This small molecule binds to this protein.
Small molecule (SMILES): Nc1nc2c(ncn2[C@H]2C[C@H](O)[C@@H](CO[P](=O)(O)N[P](=O)(O)OP(=O)(O)O)O2)c(=O)[nH]1

Binding-site contacts:
Ligand atom O1A contacts residue ASP101 of chain 1.K at 2.8 Å (salt-bridge).
Ligand atom O2A contacts residue FE1 of chain 1.UC at 1.9 Å.
Ligand atom N7 contacts residue HIS264 of chain 1.K at 3.5 Å.
Ligand atom O1G contacts residue LYS206 of chain 1.K at 2.8 Å (salt-bridge).
Ligand atom O1G contacts residue MG1 of chain 1.WC at 2.4 Å.
Ligand atom C6 contacts residue GLN269 of chain 1.K at 3.3 Å.
Ligand atom PB contacts residue ASP205 of chain 1.K at 3.5 Å.
Ligand atom O3' contacts residue ASP213 of chain 1.K at 2.8 Å (salt-bridge).
Ligand atom O2B contacts residue ASP205 of chain 1.K at 3.5 Å (salt-bridge).
Ligand atom C3' contacts residue ASP213 of chain 1.K at 3.4 Å.
Ligand atom O1A contacts residue HIS104 of chain 1.K at 3.3 Å (h-bond).
Ligand atom O2A contacts residue HIS61 of chain 1.K at 3.4 Å (h-bond).
Ligand atom O5' contacts residue HIS109 of chain 1.K at 2.9 Å (h-bond).
Ligand atom PA contacts residue FE1 of chain 1.UC at 3.0 Å.
Ligand atom C3' contacts residue TYR209 of chain 1.K at 3.5 Å (hydrophobic).
Ligand atom C4' contacts residue ARG58 of chain 1.K at 3.4 Å.
Ligand atom O4' contacts residue HIS109 of chain 1.K at 3.3 Å.
Ligand atom O4' contacts residue ARG58 of chain 1.K at 3.1 Å (salt-bridge).
Ligand atom C8 contacts residue HIS109 of chain 1.K at 3.4 Å.
Ligand atom O2B contacts residue MG1 of chain 1.WC at 2.5 Å.
Ligand atom O2G contacts residue ARG260 of chain 1.K at 2.7 Å (salt-bridge).
Ligand atom O1A contacts residue MG1 of chain 1.VC at 2.3 Å.
Ligand atom PA contacts residue MG1 of chain 1.VC at 3.4 Å.
Ligand atom O3' contacts residue TYR209 of chain 1.K at 3.4 Å.
Ligand atom N2 contacts residue LEU44 of chain 1.K at 3.2 Å (h-bond).
Ligand atom O2A contacts residue ASP101 of chain 1.K at 2.8 Å (salt-bridge).
Ligand atom O2A contacts residue ARG58 of chain 1.K at 2.8 Å (salt-bridge).
Ligand atom O3' contacts residue GLN43 of chain 1.K at 2.9 Å (h-bond).
Ligand atom O6 contacts residue GLN269 of chain 1.K at 2.6 Å (h-bond).
Ligand atom N3A contacts residue ASP205 of chain 1.K at 2.4 Å (salt-bridge).
Ligand atom O2G contacts residue LYS206 of chain 1.K at 3.1 Å.
Ligand atom O1A contacts residue HIS127 of chain 1.K at 2.4 Å (h-bond).
Ligand atom C2' contacts residue ASP213 of chain 1.K at 3.5 Å.
Ligand atom O2A contacts residue ASP205 of chain 1.K at 3.1 Å (salt-bridge).
Ligand atom N1 contacts residue TYR268 of chain 1.K at 3.4 Å (h-bond).
Ligand atom O1A contacts residue FE1 of chain 1.UC at 3.3 Å.
Ligand atom O3G contacts residue ARG260 of chain 1.K at 3.1 Å (salt-bridge).
Ligand atom O2G contacts residue TYR209 of chain 1.K at 2.6 Å (h-bond).
Ligand atom PA contacts residue ASP205 of chain 1.K at 3.3 Å.
Ligand atom O1B contacts residue HIS109 of chain 1.K at 3.5 Å (h-bond).

Sequence of chain 1.K:
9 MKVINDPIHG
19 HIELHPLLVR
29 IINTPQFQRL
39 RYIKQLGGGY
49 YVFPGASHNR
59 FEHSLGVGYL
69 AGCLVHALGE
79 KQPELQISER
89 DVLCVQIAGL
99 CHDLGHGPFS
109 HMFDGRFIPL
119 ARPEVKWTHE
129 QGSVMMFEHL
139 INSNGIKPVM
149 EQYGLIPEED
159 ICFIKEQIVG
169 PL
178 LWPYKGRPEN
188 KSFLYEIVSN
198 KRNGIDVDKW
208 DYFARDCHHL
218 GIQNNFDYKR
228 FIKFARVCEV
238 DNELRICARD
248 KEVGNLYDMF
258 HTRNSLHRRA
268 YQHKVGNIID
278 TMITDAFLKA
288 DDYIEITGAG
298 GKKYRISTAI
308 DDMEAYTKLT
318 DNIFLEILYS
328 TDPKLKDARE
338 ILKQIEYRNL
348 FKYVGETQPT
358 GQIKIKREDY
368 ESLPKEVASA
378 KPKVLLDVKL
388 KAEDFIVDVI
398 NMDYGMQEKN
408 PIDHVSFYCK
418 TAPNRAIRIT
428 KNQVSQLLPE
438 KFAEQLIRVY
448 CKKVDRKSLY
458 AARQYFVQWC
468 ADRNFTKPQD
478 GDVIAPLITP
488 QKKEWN